Binding-site contacts:
Ligand atom O05 contacts residue SER145 of chain 1.A at 3.9 Å.
Ligand atom C16 contacts residue MET84 of chain 1.A at 3.4 Å (hydrophobic).
Ligand atom C16 contacts residue GLY87 of chain 1.A at 3.4 Å.
Ligand atom C17 contacts residue MET84 of chain 1.A at 3.2 Å (hydrophobic).
Ligand atom C26 contacts residue CYS88 of chain 1.A at 3.9 Å (hydrophobic).
Ligand atom C07 contacts residue PHE81 of chain 1.A at 3.5 Å (hydrophobic).
Ligand atom F44 contacts residue GLU85 of chain 1.A at 3.1 Å.
Ligand atom C17 contacts residue PHE83 of chain 1.A at 3.3 Å (hydrophobic).
Ligand atom C09 contacts residue ALA35 of chain 1.A at 3.6 Å (hydrophobic).
Ligand atom C58 contacts residue LEU135 of chain 1.A at 3.8 Å (hydrophobic).
Ligand atom C17 contacts residue GLY87 of chain 1.A at 3.4 Å.
Ligand atom C21 contacts residue ILE15 of chain 1.A at 3.7 Å (hydrophobic).
Ligand atom N42 contacts residue GLY87 of chain 1.A at 3.5 Å.
Ligand atom C07 contacts residue LEU135 of chain 1.A at 3.5 Å (hydrophobic).
Ligand atom C11 contacts residue LEU135 of chain 1.A at 3.5 Å (hydrophobic).
Ligand atom N42 contacts residue ILE15 of chain 1.A at 3.6 Å.
Ligand atom C39 contacts residue GLY16 of chain 1.A at 3.7 Å.
Ligand atom C21 contacts residue GLY87 of chain 1.A at 3.7 Å.
Ligand atom C36 contacts residue GLY16 of chain 1.A at 3.6 Å.
Ligand atom C01 contacts residue PHE81 of chain 1.A at 3.5 Å (hydrophobic).
Ligand atom C58 contacts residue ALA35 of chain 1.A at 3.7 Å (hydrophobic).
Ligand atom N14 contacts residue PHE83 of chain 1.A at 3.6 Å.
Ligand atom C11 contacts residue ALA35 of chain 1.A at 3.4 Å (hydrophobic).
Ligand atom N12 contacts residue ALA35 of chain 1.A at 3.8 Å.
Ligand atom N20 contacts residue GLY87 of chain 1.A at 3.7 Å.
Ligand atom C49 contacts residue HIS86 of chain 1.A at 3.4 Å.
Ligand atom C09 contacts residue GLU82 of chain 1.A at 3.2 Å.
Ligand atom N12 contacts residue MET84 of chain 1.A at 3.0 Å (h-bond).
Ligand atom F52 contacts residue THR95 of chain 1.A at 3.8 Å.
Ligand atom C06 contacts residue LEU135 of chain 1.A at 3.8 Å (hydrophobic).
Ligand atom C01 contacts residue SER145 of chain 1.A at 2.9 Å.
Ligand atom C16 contacts residue PHE83 of chain 1.A at 3.6 Å (hydrophobic).
Ligand atom N14 contacts residue MET84 of chain 1.A at 2.7 Å (h-bond).
Ligand atom C19 contacts residue GLY87 of chain 1.A at 3.6 Å.
Ligand atom C47 contacts residue HIS86 of chain 1.A at 3.5 Å.
Ligand atom C01 contacts residue ASP146 of chain 1.A at 3.7 Å.
Ligand atom C39 contacts residue ILE15 of chain 1.A at 3.4 Å (hydrophobic).
Ligand atom C13 contacts residue MET84 of chain 1.A at 3.6 Å (hydrophobic).
Ligand atom C09 contacts residue LEU135 of chain 1.A at 3.4 Å (hydrophobic).
Ligand atom C47 contacts residue GLU85 of chain 1.A at 3.9 Å.

This small molecule binds to this protein.
Small molecule (SMILES): COc1ccc2nc(Nc3cc(C(F)(F)c4ccc(F)cc4)nc(NC4CCC(O)CC4)n3)sc2n1

Sequence of chain 1.A:
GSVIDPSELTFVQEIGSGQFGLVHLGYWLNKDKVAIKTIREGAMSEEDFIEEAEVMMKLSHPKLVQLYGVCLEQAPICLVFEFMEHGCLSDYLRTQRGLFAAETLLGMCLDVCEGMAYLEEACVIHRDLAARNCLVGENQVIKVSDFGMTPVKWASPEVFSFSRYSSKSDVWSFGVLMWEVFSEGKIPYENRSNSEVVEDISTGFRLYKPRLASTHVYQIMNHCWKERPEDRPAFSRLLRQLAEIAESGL